The protein below binds the small molecule below.
Small molecule (SMILES): CC[C@H](C)[C@H](NC(=O)[C@@H](N)CCCNC(=N)NC)C(=O)N[C@H](C=O)Cc1ccccc1

Sequence of chain 1.A:
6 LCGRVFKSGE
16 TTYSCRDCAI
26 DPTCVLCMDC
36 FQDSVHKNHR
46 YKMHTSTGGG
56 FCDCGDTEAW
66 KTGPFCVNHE

Binding-site contacts:
Ligand atom N contacts residue VAL30 of chain 1.A at 3.7 Å.
Ligand atom NH1 contacts residue ASP58 of chain 1.A at 3.1 Å (salt-bridge).
Ligand atom NH1 contacts residue ASP61 of chain 1.A at 2.8 Å (salt-bridge).
Ligand atom CG2 contacts residue HIS49 of chain 1.A at 3.8 Å.
Ligand atom CA contacts residue SO41 of chain 1.H at 3.6 Å.
Ligand atom N contacts residue THR28 of chain 1.A at 2.8 Å (h-bond).
Ligand atom NH1 contacts residue ALA64 of chain 1.A at 3.7 Å.
Ligand atom CA contacts residue ASP58 of chain 1.A at 3.1 Å.
Ligand atom CA contacts residue PHE56 of chain 1.A at 3.6 Å (hydrophobic).
Ligand atom CAA contacts residue ALA64 of chain 1.A at 3.9 Å (hydrophobic).
Ligand atom CG2 contacts residue SO41 of chain 1.H at 3.7 Å.
Ligand atom C contacts residue SO41 of chain 1.H at 3.8 Å.
Ligand atom CG contacts residue ASP58 of chain 1.A at 3.5 Å.
Ligand atom C contacts residue THR28 of chain 1.A at 3.5 Å.
Ligand atom CG1 contacts residue THR28 of chain 1.A at 3.8 Å.
Ligand atom CD1 contacts residue PRO27 of chain 1.A at 3.8 Å (hydrophobic).
Ligand atom CB contacts residue THR28 of chain 1.A at 3.8 Å.
Ligand atom CB contacts residue THR28 of chain 1.A at 3.7 Å.
Ligand atom CAA contacts residue ASP61 of chain 1.A at 3.2 Å.
Ligand atom CB contacts residue SO41 of chain 1.H at 3.8 Å.
Ligand atom C contacts residue PHE56 of chain 1.A at 3.8 Å (hydrophobic).
Ligand atom CA contacts residue THR28 of chain 1.A at 3.2 Å.
Ligand atom CAA contacts residue GLU63 of chain 1.A at 3.5 Å.
Ligand atom N contacts residue ASP58 of chain 1.A at 2.8 Å (salt-bridge).
Ligand atom NE contacts residue THR28 of chain 1.A at 3.9 Å.
Ligand atom O contacts residue THR28 of chain 1.A at 3.6 Å.
Ligand atom CD contacts residue THR28 of chain 1.A at 3.5 Å.
Ligand atom CG1 contacts residue SO41 of chain 1.H at 3.7 Å.
Ligand atom CZ contacts residue ASP61 of chain 1.A at 3.8 Å.
Ligand atom CD contacts residue ASP58 of chain 1.A at 3.3 Å.
Ligand atom CA contacts residue SO41 of chain 1.H at 3.5 Å.
Ligand atom O contacts residue GLY55 of chain 1.A at 3.2 Å.
Ligand atom NE contacts residue CYS29 of chain 1.A at 3.7 Å.
Ligand atom CB contacts residue SO41 of chain 1.H at 3.6 Å.
Ligand atom N contacts residue PHE56 of chain 1.A at 2.7 Å (h-bond).
Ligand atom O contacts residue PHE56 of chain 1.A at 3.0 Å (h-bond).
Ligand atom CA contacts residue THR28 of chain 1.A at 3.9 Å.
Ligand atom CD1 contacts residue HIS49 of chain 1.A at 3.6 Å.
Ligand atom C contacts residue VAL30 of chain 1.A at 3.9 Å (hydrophobic).
Ligand atom N contacts residue SO41 of chain 1.H at 2.9 Å (h-bond).